The protein below binds the small molecule below.
Small molecule (SMILES): C[C@@H]1NC(=O)[C@H](C[C@@](C)(O)CO)NC(=O)[C@H](CC2=c3ccccc3=NC2)NC(=O)[C@H](C)NC(=O)[C@@H]2C[C@@H](O)CN2C(=O)[C@H](CS)NC(=O)[C@@H]([C@H](C)O)NC1=O

Sequence of chain 1.H:
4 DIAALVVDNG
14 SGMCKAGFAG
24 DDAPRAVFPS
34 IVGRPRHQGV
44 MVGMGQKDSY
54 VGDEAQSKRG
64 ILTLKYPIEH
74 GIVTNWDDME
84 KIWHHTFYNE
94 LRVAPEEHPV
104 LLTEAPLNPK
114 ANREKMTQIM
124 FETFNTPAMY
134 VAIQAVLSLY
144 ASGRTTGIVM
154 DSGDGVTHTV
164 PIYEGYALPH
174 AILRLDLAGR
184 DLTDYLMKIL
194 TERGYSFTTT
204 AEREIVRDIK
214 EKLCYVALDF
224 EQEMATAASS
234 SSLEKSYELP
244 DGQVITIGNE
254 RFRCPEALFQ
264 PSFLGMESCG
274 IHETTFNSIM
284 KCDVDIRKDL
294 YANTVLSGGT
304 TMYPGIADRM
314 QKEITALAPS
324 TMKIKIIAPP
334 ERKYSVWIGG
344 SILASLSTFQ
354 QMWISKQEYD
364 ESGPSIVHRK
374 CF

Binding-site contacts:
Ligand atom CB contacts residue TYR198 of chain 1.T at 4.0 Å (hydrophobic).
Ligand atom O1 contacts residue GLY197 of chain 1.T at 3.9 Å.
Ligand atom CA contacts residue ILE75 of chain 1.H at 4.0 Å (hydrophobic).
Ligand atom CE2 contacts residue ILE75 of chain 1.H at 3.3 Å (hydrophobic).
Ligand atom NE1 contacts residue ASP179 of chain 1.H at 3.2 Å (salt-bridge).
Ligand atom CZ3 contacts residue ARG177 of chain 1.H at 3.8 Å.
Ligand atom CE3 contacts residue GLY197 of chain 1.T at 3.5 Å.
Ligand atom CH2 contacts residue ARG177 of chain 1.H at 2.6 Å.
Ligand atom SG contacts residue ASP179 of chain 1.H at 3.3 Å (salt-bridge).
Ligand atom CG2 contacts residue GLU205 of chain 1.T at 3.2 Å.
Ligand atom CD2 contacts residue SER199 of chain 1.T at 4.0 Å.
Ligand atom CH2 contacts residue LEU110 of chain 1.H at 4.0 Å (hydrophobic).
Ligand atom CG contacts residue ILE75 of chain 1.H at 3.7 Å (hydrophobic).
Ligand atom O contacts residue SER199 of chain 1.T at 3.4 Å (h-bond).
Ligand atom NE1 contacts residue ILE75 of chain 1.H at 4.0 Å.
Ligand atom O contacts residue GLN246 of chain 1.T at 3.4 Å (h-bond).
Ligand atom CD2 contacts residue ILE75 of chain 1.H at 3.0 Å (hydrophobic).
Ligand atom CB contacts residue THR77 of chain 1.H at 3.9 Å.
Ligand atom CZ3 contacts residue PRO112 of chain 1.H at 3.4 Å (hydrophobic).
Ligand atom CE3 contacts residue PRO112 of chain 1.H at 3.8 Å (hydrophobic).
Ligand atom CA contacts residue THR77 of chain 1.H at 3.8 Å.
Ligand atom CZ3 contacts residue ILE75 of chain 1.H at 3.4 Å (hydrophobic).
Ligand atom CA contacts residue GLN246 of chain 1.T at 3.9 Å.
Ligand atom N contacts residue ILE75 of chain 1.H at 4.0 Å.
Ligand atom CH2 contacts residue ILE75 of chain 1.H at 3.6 Å (hydrophobic).
Ligand atom N contacts residue GLY197 of chain 1.T at 4.0 Å.
Ligand atom CB contacts residue HIS73 of chain 1.H at 3.9 Å.
Ligand atom CG2 contacts residue ARG290 of chain 1.K at 3.5 Å.
Ligand atom CZ2 contacts residue ILE75 of chain 1.H at 3.6 Å (hydrophobic).
Ligand atom CB contacts residue ARG290 of chain 1.K at 3.7 Å.
Ligand atom CG2 contacts residue VAL287 of chain 1.K at 4.1 Å (hydrophobic).
Ligand atom CZ2 contacts residue ARG177 of chain 1.H at 3.0 Å.
Ligand atom OG1 contacts residue ARG290 of chain 1.K at 3.2 Å (salt-bridge).
Ligand atom CA contacts residue GLU72 of chain 1.H at 4.0 Å.
Ligand atom NE1 contacts residue HIS73 of chain 1.H at 4.0 Å.
Ligand atom CB contacts residue GLU72 of chain 1.H at 2.6 Å.
Ligand atom CH2 contacts residue PRO112 of chain 1.H at 3.9 Å (hydrophobic).
Ligand atom CE2 contacts residue ASP179 of chain 1.H at 3.9 Å.
Ligand atom CE3 contacts residue ILE75 of chain 1.H at 3.1 Å (hydrophobic).
Ligand atom O contacts residue SER199 of chain 1.T at 3.5 Å (h-bond).

Sequence of chain 1.T:
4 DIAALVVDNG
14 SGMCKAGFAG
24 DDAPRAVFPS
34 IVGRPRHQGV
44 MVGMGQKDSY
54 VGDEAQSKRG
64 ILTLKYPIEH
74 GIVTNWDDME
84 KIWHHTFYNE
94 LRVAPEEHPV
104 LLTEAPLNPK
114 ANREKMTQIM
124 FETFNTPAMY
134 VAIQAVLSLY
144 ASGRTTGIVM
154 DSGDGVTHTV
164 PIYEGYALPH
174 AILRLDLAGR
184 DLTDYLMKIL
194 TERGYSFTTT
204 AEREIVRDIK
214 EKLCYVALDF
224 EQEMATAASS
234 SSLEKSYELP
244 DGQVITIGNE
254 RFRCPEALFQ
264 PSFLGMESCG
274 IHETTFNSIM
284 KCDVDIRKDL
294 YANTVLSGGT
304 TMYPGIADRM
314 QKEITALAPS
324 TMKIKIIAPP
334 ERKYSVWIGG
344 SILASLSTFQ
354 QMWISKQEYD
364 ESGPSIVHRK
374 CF

Sequence of chain 1.K:
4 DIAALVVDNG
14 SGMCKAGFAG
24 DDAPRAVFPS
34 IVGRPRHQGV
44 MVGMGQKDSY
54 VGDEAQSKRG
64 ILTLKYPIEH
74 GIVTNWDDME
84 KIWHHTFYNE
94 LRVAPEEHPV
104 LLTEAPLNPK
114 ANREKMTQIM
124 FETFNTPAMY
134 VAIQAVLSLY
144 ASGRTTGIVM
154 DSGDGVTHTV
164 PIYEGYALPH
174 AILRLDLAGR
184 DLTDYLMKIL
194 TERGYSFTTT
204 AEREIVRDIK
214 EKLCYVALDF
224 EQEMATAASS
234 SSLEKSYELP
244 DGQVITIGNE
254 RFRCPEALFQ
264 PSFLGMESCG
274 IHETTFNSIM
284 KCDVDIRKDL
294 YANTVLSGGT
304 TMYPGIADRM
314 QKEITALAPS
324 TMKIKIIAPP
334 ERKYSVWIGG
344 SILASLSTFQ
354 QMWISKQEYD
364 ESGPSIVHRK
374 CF